The small molecule below binds the protein below.
Small molecule (SMILES): Nc1ncnc2c1ncn2[C@@H]1O[C@H](COP(=O)(O)O)[C@@H](O)[C@H]1OP(=O)(O)O

Sequence of chain 1.B:
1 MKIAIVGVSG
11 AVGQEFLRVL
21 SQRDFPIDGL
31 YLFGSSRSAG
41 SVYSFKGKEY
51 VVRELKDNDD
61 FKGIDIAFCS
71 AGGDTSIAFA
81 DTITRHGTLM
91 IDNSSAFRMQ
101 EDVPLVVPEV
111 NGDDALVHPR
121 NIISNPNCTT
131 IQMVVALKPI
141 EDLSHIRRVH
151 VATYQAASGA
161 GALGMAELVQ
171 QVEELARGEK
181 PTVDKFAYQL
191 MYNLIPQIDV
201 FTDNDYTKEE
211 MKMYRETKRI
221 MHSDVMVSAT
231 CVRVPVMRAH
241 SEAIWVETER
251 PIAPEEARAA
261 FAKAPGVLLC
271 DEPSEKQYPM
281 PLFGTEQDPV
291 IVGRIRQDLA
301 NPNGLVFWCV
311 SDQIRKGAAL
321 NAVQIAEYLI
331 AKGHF

Binding-site contacts:
Ligand atom N7 contacts residue SER35 of chain 1.B at 3.8 Å.
Ligand atom C4 contacts residue ALA71 of chain 1.B at 3.8 Å (hydrophobic).
Ligand atom P1 contacts residue ARG37 of chain 1.B at 3.7 Å.
Ligand atom C6 contacts residue THR75 of chain 1.B at 3.6 Å.
Ligand atom N1 contacts residue SER35 of chain 1.B at 3.8 Å.
Ligand atom O3' contacts residue SER9 of chain 1.B at 2.6 Å (h-bond).
Ligand atom O4' contacts residue ALA71 of chain 1.B at 3.1 Å.
Ligand atom O3P contacts residue SER38 of chain 1.B at 2.8 Å (h-bond).
Ligand atom P1 contacts residue SER38 of chain 1.B at 3.7 Å.
Ligand atom C5 contacts residue THR75 of chain 1.B at 3.4 Å.
Ligand atom O3P contacts residue GLY34 of chain 1.B at 3.8 Å.
Ligand atom P1 contacts residue SER9 of chain 1.B at 3.5 Å.
Ligand atom O3' contacts residue GLY7 of chain 1.B at 3.2 Å.
Ligand atom N3 contacts residue SER35 of chain 1.B at 3.4 Å (h-bond).
Ligand atom N1 contacts residue THR75 of chain 1.B at 3.6 Å.
Ligand atom C5 contacts residue SER35 of chain 1.B at 3.5 Å.
Ligand atom N7 contacts residue THR75 of chain 1.B at 3.6 Å (h-bond).
Ligand atom O3' contacts residue GLY10 of chain 1.B at 3.4 Å (h-bond).
Ligand atom C4' contacts residue SER70 of chain 1.B at 3.5 Å.
Ligand atom O2' contacts residue SER9 of chain 1.B at 3.2 Å (h-bond).
Ligand atom C2 contacts residue LEU55 of chain 1.B at 3.8 Å (hydrophobic).
Ligand atom C2 contacts residue GLY34 of chain 1.B at 3.3 Å.
Ligand atom O4' contacts residue SER70 of chain 1.B at 3.7 Å.
Ligand atom C4 contacts residue SER35 of chain 1.B at 3.7 Å.
Ligand atom O2P contacts residue ARG37 of chain 1.B at 3.3 Å (salt-bridge).
Ligand atom C2' contacts residue SER9 of chain 1.B at 3.6 Å.
Ligand atom O3P contacts residue SER35 of chain 1.B at 2.8 Å (h-bond).
Ligand atom N1 contacts residue LEU55 of chain 1.B at 3.7 Å.
Ligand atom N3 contacts residue ALA71 of chain 1.B at 3.6 Å.
Ligand atom N3 contacts residue GLY34 of chain 1.B at 3.5 Å.
Ligand atom P1 contacts residue SER35 of chain 1.B at 3.6 Å.
Ligand atom O1P contacts residue ARG37 of chain 1.B at 3.0 Å (salt-bridge).
Ligand atom C6 contacts residue SER35 of chain 1.B at 3.6 Å.
Ligand atom O2P contacts residue SER9 of chain 1.B at 2.6 Å (h-bond).
Ligand atom C1' contacts residue ALA71 of chain 1.B at 3.8 Å (hydrophobic).
Ligand atom O2P contacts residue SER38 of chain 1.B at 3.7 Å.
Ligand atom O3' contacts residue VAL8 of chain 1.B at 3.7 Å.
Ligand atom C2 contacts residue SER35 of chain 1.B at 3.4 Å.
Ligand atom O1P contacts residue SER35 of chain 1.B at 3.2 Å (h-bond).
Ligand atom C3' contacts residue SER9 of chain 1.B at 3.0 Å.